Sequence of chain 1.A:
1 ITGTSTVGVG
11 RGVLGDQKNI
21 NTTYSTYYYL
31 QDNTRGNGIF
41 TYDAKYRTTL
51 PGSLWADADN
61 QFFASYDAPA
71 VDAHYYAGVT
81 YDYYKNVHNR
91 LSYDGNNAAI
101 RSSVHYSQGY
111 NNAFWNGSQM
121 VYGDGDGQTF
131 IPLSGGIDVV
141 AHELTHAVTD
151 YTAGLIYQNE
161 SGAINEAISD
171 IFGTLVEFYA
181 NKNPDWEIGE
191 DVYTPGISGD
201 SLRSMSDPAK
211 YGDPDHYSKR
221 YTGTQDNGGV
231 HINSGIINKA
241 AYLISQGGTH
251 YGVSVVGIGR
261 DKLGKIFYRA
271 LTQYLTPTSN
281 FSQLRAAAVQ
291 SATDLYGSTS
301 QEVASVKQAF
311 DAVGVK

Binding-site contacts:
Ligand atom P7 contacts residue ZN1 of chain 1.L at 3.0 Å.
Ligand atom C6 contacts residue ALA113 of chain 1.A at 3.2 Å (hydrophobic).
Ligand atom N12 contacts residue ASN112 of chain 1.A at 3.0 Å (h-bond).
Ligand atom O26 contacts residue PHE114 of chain 1.A at 3.4 Å.
Ligand atom N12 contacts residue HIS231 of chain 1.A at 3.7 Å.
Ligand atom O3 contacts residue TYR157 of chain 1.A at 3.5 Å.
Ligand atom O24 contacts residue ZN1 of chain 1.L at 3.1 Å.
Ligand atom O3 contacts residue GOL1 of chain 1.F at 3.4 Å.
Ligand atom C19 contacts residue GOL1 of chain 1.F at 3.5 Å.
Ligand atom N9 contacts residue ASN112 of chain 1.A at 3.2 Å (h-bond).
Ligand atom O24 contacts residue GLU143 of chain 1.A at 2.5 Å (salt-bridge).
Ligand atom P7 contacts residue ALA113 of chain 1.A at 3.3 Å.
Ligand atom N5 contacts residue GOL1 of chain 1.F at 3.4 Å (h-bond).
Ligand atom N5 contacts residue TYR157 of chain 1.A at 3.3 Å (h-bond).
Ligand atom C10 contacts residue GLU143 of chain 1.A at 3.6 Å.
Ligand atom C17 contacts residue VAL139 of chain 1.A at 3.7 Å (hydrophobic).
Ligand atom O24 contacts residue GOL1 of chain 1.F at 2.8 Å (h-bond).
Ligand atom N9 contacts residue GLU143 of chain 1.A at 3.2 Å (salt-bridge).
Ligand atom O8 contacts residue HIS231 of chain 1.A at 2.8 Å (h-bond).
Ligand atom O24 contacts residue ALA113 of chain 1.A at 3.3 Å (h-bond).
Ligand atom C14 contacts residue ASN112 of chain 1.A at 3.7 Å.
Ligand atom O25 contacts residue HIS231 of chain 1.A at 3.2 Å.
Ligand atom O8 contacts residue HIS142 of chain 1.A at 3.3 Å (h-bond).
Ligand atom C6 contacts residue ASN112 of chain 1.A at 3.8 Å.
Ligand atom O8 contacts residue TYR157 of chain 1.A at 3.4 Å (h-bond).
Ligand atom O8 contacts residue GLU166 of chain 1.A at 2.9 Å (salt-bridge).
Ligand atom C18 contacts residue ARG203 of chain 1.A at 3.8 Å.
Ligand atom C4 contacts residue GOL1 of chain 1.F at 3.7 Å.
Ligand atom O24 contacts residue HIS146 of chain 1.A at 3.4 Å.
Ligand atom O26 contacts residue DMS1 of chain 1.G at 3.1 Å.
Ligand atom C15 contacts residue GLU143 of chain 1.A at 3.4 Å.
Ligand atom C17 contacts residue LEU202 of chain 1.A at 3.7 Å (hydrophobic).
Ligand atom O8 contacts residue ZN1 of chain 1.L at 2.0 Å.
Ligand atom C11 contacts residue HIS231 of chain 1.A at 3.6 Å.
Ligand atom O25 contacts residue ARG203 of chain 1.A at 2.9 Å (salt-bridge).
Ligand atom O24 contacts residue PHE114 of chain 1.A at 3.6 Å.
Ligand atom O8 contacts residue HIS146 of chain 1.A at 3.6 Å (h-bond).
Ligand atom C16 contacts residue LEU202 of chain 1.A at 3.7 Å (hydrophobic).
Ligand atom N9 contacts residue ALA113 of chain 1.A at 2.9 Å (h-bond).
Ligand atom C22 contacts residue TRP115 of chain 1.A at 3.6 Å (hydrophobic).

A small-molecule ligand and the protein it binds are described below.
Small molecule (SMILES): CCNC(=O)[C@H](CC(C)C)NP(=O)(O)CNC(=O)OCc1ccccc1